A small-molecule ligand and the protein it binds are described below.
Small molecule (SMILES): N[C@@H](C[C@]1(C(=O)O)C[C@H]2OCCC[C@H]2O1)C(=O)O

Sequence of chain 1.A:
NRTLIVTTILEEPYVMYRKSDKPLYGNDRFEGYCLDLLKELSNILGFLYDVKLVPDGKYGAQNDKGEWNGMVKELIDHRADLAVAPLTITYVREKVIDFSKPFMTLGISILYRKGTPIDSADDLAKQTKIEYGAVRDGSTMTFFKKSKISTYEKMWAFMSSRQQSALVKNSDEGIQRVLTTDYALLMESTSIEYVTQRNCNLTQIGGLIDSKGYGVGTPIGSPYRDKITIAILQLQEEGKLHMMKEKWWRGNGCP

Binding-site contacts:
Ligand atom OAC contacts residue THR142 of chain 1.A at 2.6 Å (h-bond).
Ligand atom N contacts residue GLU190 of chain 1.A at 2.6 Å (salt-bridge).
Ligand atom CA contacts residue THR90 of chain 1.A at 3.4 Å.
Ligand atom CAJ contacts residue TYR61 of chain 1.A at 3.6 Å (hydrophobic).
Ligand atom OAC contacts residue GLU190 of chain 1.A at 3.2 Å.
Ligand atom CAH contacts residue TYR216 of chain 1.A at 3.9 Å (hydrophobic).
Ligand atom O contacts residue SER141 of chain 1.A at 2.9 Å (h-bond).
Ligand atom OAE contacts residue SER141 of chain 1.A at 3.3 Å (h-bond).
Ligand atom C contacts residue ARG95 of chain 1.A at 3.5 Å.
Ligand atom CAR contacts residue TYR61 of chain 1.A at 3.5 Å (hydrophobic).
Ligand atom CAH contacts residue TYR61 of chain 1.A at 3.9 Å (hydrophobic).
Ligand atom OXT contacts residue TYR61 of chain 1.A at 3.6 Å.
Ligand atom O contacts residue ARG95 of chain 1.A at 2.8 Å (salt-bridge).
Ligand atom CAG contacts residue SER173 of chain 1.A at 3.9 Å.
Ligand atom C contacts residue TYR61 of chain 1.A at 3.6 Å (hydrophobic).
Ligand atom OXT contacts residue ARG95 of chain 1.A at 3.0 Å (salt-bridge).
Ligand atom CAQ contacts residue GLU13 of chain 1.A at 3.7 Å.
Ligand atom CB contacts residue TYR61 of chain 1.A at 3.5 Å (hydrophobic).
Ligand atom CAR contacts residue GLU190 of chain 1.A at 3.9 Å.
Ligand atom CAN contacts residue THR142 of chain 1.A at 3.5 Å.
Ligand atom N contacts residue TYR216 of chain 1.A at 3.8 Å.
Ligand atom OAE contacts residue GLY140 of chain 1.A at 3.5 Å.
Ligand atom O contacts residue TYR61 of chain 1.A at 3.3 Å.
Ligand atom C contacts residue THR90 of chain 1.A at 3.6 Å.
Ligand atom N contacts residue THR90 of chain 1.A at 2.7 Å (h-bond).
Ligand atom CAQ contacts residue TYR61 of chain 1.A at 3.8 Å (hydrophobic).
Ligand atom CAP contacts residue SER193 of chain 1.A at 3.2 Å.
Ligand atom CAG contacts residue GLU13 of chain 1.A at 3.7 Å.
Ligand atom OAL contacts residue GLU190 of chain 1.A at 3.0 Å (salt-bridge).
Ligand atom OAE contacts residue THR142 of chain 1.A at 3.2 Å (h-bond).
Ligand atom N contacts residue PRO88 of chain 1.A at 3.1 Å (h-bond).
Ligand atom C contacts residue SER141 of chain 1.A at 3.5 Å.
Ligand atom OXT contacts residue LEU89 of chain 1.A at 3.5 Å.
Ligand atom CA contacts residue SER141 of chain 1.A at 3.3 Å.
Ligand atom CAJ contacts residue VAL137 of chain 1.A at 3.9 Å (hydrophobic).
Ligand atom CAH contacts residue GLU190 of chain 1.A at 3.8 Å.
Ligand atom O contacts residue GLY140 of chain 1.A at 3.5 Å.
Ligand atom OXT contacts residue THR90 of chain 1.A at 2.8 Å (h-bond).
Ligand atom OXT contacts residue PRO88 of chain 1.A at 3.4 Å (h-bond).
Ligand atom CA contacts residue GLU190 of chain 1.A at 3.7 Å.